The protein below binds the small molecule below.
Small molecule (SMILES): CC(=O)N[C@@H]1[C@@H](O)[C@H](O)[C@@H](CO)O[C@H]1O

Sequence of chain 1.A:
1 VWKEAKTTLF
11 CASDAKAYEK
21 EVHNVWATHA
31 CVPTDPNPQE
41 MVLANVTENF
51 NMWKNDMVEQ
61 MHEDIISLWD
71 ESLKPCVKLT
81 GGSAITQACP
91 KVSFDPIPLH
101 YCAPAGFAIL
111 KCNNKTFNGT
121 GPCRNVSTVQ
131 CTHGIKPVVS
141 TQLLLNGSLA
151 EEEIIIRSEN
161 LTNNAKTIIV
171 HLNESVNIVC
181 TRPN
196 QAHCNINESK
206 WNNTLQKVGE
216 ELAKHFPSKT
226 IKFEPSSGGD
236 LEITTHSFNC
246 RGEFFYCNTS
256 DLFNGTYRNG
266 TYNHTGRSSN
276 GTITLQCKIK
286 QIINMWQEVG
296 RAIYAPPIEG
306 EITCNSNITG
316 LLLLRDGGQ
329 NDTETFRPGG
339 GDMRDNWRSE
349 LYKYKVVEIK

Binding-site contacts:
Ligand atom C3 contacts residue LYS212 of chain 1.A at 3.9 Å.
Ligand atom C6 contacts residue GLU216 of chain 1.A at 3.9 Å.
Ligand atom N2 contacts residue LYS212 of chain 1.A at 3.5 Å (salt-bridge).
Ligand atom C5 contacts residue LYS212 of chain 1.A at 4.0 Å.
Ligand atom N2 contacts residue ASN173 of chain 1.A at 2.9 Å (h-bond).
Ligand atom C1 contacts residue LYS212 of chain 1.A at 3.6 Å.
Ligand atom O5 contacts residue GLU153 of chain 1.A at 4.3 Å.
Ligand atom C7 contacts residue ASN173 of chain 1.A at 3.2 Å.
Ligand atom C7 contacts residue GLU174 of chain 1.A at 4.3 Å.
Ligand atom C5 contacts residue ASN173 of chain 1.A at 3.5 Å.
Ligand atom C8 contacts residue ASN173 of chain 1.A at 2.5 Å.
Ligand atom C8 contacts residue GLU174 of chain 1.A at 3.0 Å.
Ligand atom C2 contacts residue ASN173 of chain 1.A at 2.3 Å.
Ligand atom C3 contacts residue ASN173 of chain 1.A at 3.7 Å.
Ligand atom C6 contacts residue GLU153 of chain 1.A at 4.1 Å.
Ligand atom C1 contacts residue ILE154 of chain 1.A at 4.3 Å (hydrophobic).
Ligand atom C1 contacts residue ASN173 of chain 1.A at 1.4 Å.
Ligand atom O5 contacts residue ASN173 of chain 1.A at 2.2 Å (h-bond).
Ligand atom C2 contacts residue LYS212 of chain 1.A at 4.0 Å.
Ligand atom C4 contacts residue ASN173 of chain 1.A at 4.0 Å.
Ligand atom O5 contacts residue ILE154 of chain 1.A at 3.8 Å.
Ligand atom O5 contacts residue LYS212 of chain 1.A at 4.1 Å.
Ligand atom O7 contacts residue ASN173 of chain 1.A at 4.2 Å.